Binding-site contacts:
Ligand atom C7 contacts residue ASN52 of chain 1.A at 3.2 Å.
Ligand atom C8 contacts residue ASN52 of chain 1.A at 4.4 Å.
Ligand atom C5 contacts residue ASN52 of chain 1.A at 3.8 Å.
Ligand atom O6 contacts residue ASN52 of chain 1.A at 3.9 Å.
Ligand atom C3 contacts residue ASN52 of chain 1.A at 3.9 Å.
Ligand atom O5 contacts residue ASN52 of chain 1.A at 2.6 Å (h-bond).
Ligand atom O6 contacts residue ASN51 of chain 1.A at 4.4 Å.
Ligand atom N2 contacts residue ASN52 of chain 1.A at 2.9 Å (h-bond).
Ligand atom C2 contacts residue ASN52 of chain 1.A at 2.6 Å.
Ligand atom O7 contacts residue ASN52 of chain 1.A at 3.2 Å (h-bond).
Ligand atom C1 contacts residue ASN52 of chain 1.A at 1.5 Å.
Ligand atom C4 contacts residue ASN52 of chain 1.A at 4.4 Å.
Ligand atom C6 contacts residue ASN52 of chain 1.A at 4.3 Å.

The protein below binds the small molecule below.
Small molecule (SMILES): CC(=O)N[C@@H]1[C@@H](O)[C@H](O)[C@@H](CO)O[C@H]1O

Sequence of chain 1.A:
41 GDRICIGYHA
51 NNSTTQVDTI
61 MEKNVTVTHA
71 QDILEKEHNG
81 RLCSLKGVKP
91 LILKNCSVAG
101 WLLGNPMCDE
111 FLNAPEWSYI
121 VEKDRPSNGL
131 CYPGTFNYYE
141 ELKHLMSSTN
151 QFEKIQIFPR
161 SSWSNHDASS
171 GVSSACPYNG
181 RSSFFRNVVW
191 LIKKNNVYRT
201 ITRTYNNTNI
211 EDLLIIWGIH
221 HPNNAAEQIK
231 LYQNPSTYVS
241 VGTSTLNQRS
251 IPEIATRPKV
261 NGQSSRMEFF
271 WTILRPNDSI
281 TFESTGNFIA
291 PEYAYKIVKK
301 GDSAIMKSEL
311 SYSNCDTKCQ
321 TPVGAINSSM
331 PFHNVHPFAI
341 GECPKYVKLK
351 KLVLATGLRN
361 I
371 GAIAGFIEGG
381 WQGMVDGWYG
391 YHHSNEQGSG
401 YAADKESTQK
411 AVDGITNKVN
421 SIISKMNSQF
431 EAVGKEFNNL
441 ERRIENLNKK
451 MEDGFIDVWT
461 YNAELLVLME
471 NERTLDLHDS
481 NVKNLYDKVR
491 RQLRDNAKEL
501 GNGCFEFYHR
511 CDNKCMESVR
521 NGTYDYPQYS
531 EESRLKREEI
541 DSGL